Binding-site contacts:
Ligand atom C2 contacts residue DT5 of chain 1.B at 3.5 Å.
Ligand atom O3' contacts residue ARG95 of chain 1.A at 2.8 Å (salt-bridge).
Ligand atom C6 contacts residue DT9 of chain 1.B at 3.2 Å.
Ligand atom O6 contacts residue DC8 of chain 1.B at 2.8 Å (h-bond).
Ligand atom O2 contacts residue ARG96 of chain 1.A at 2.8 Å (salt-bridge).
Ligand atom N6 contacts residue DT6 of chain 1.B at 3.1 Å (h-bond).
Ligand atom C8 contacts residue ARG96 of chain 1.A at 3.5 Å.
Ligand atom C2 contacts residue LEU97 of chain 1.A at 3.6 Å (hydrophobic).
Ligand atom N1 contacts residue DT5 of chain 1.B at 2.8 Å (h-bond).
Ligand atom N1 contacts residue DT7 of chain 1.B at 2.8 Å (h-bond).
Ligand atom N7 contacts residue DT1 of chain 1.B at 2.8 Å (h-bond).
Ligand atom C8 contacts residue DT1 of chain 1.B at 3.3 Å.
Ligand atom P contacts residue ARG95 of chain 1.A at 3.2 Å.
Ligand atom N6 contacts residue DT7 of chain 1.B at 3.1 Å (h-bond).
Ligand atom C6 contacts residue DC8 of chain 1.B at 3.6 Å.
Ligand atom C2 contacts residue DT6 of chain 1.B at 3.2 Å.
Ligand atom O6 contacts residue DT7 of chain 1.B at 3.1 Å (h-bond).
Ligand atom N1 contacts residue DC8 of chain 1.B at 2.8 Å (h-bond).
Ligand atom O4' contacts residue LEU97 of chain 1.A at 3.0 Å (h-bond).
Ligand atom O3' contacts residue GLN100 of chain 1.A at 3.6 Å (h-bond).
Ligand atom C2 contacts residue DT7 of chain 1.B at 3.3 Å.
Ligand atom N2 contacts residue DT9 of chain 1.B at 3.5 Å (h-bond).
Ligand atom N7 contacts residue DT2 of chain 1.B at 2.8 Å (h-bond).
Ligand atom N6 contacts residue DT5 of chain 1.B at 3.0 Å (h-bond).
Ligand atom C2 contacts residue DT9 of chain 1.B at 3.1 Å.
Ligand atom C8 contacts residue DT2 of chain 1.B at 3.5 Å.
Ligand atom N3 contacts residue DT6 of chain 1.B at 3.6 Å (h-bond).
Ligand atom C5' contacts residue ARG95 of chain 1.A at 3.3 Å.
Ligand atom C2 contacts residue DC8 of chain 1.B at 3.5 Å.
Ligand atom N3 contacts residue LEU97 of chain 1.A at 3.6 Å.
Ligand atom N6 contacts residue DT2 of chain 1.B at 2.9 Å (h-bond).
Ligand atom N6 contacts residue DT9 of chain 1.B at 2.6 Å (h-bond).
Ligand atom OP1 contacts residue ARG95 of chain 1.A at 2.5 Å (salt-bridge).
Ligand atom N6 contacts residue DC8 of chain 1.B at 3.2 Å (h-bond).
Ligand atom C2 contacts residue DT1 of chain 1.B at 3.6 Å.
Ligand atom N3 contacts residue ARG96 of chain 1.A at 2.9 Å (salt-bridge).
Ligand atom N1 contacts residue DT6 of chain 1.B at 2.8 Å (h-bond).
Ligand atom N2 contacts residue DC8 of chain 1.B at 2.7 Å (h-bond).
Ligand atom N6 contacts residue DT1 of chain 1.B at 3.3 Å (h-bond).
Ligand atom N1 contacts residue DT9 of chain 1.B at 2.5 Å (h-bond).

A protein and the small-molecule ligand that binds it are described below.
Small molecule (SMILES): Nc1ccn([C@H]2C[C@H](O[P](=O)(O)OC[C@H]3O[C@@H](n4cnc5c(N)ncnc54)C[C@@H]3O[P](=O)(O)OC[C@H]3O[C@@H](n4cnc5c(N)ncnc54)C[C@@H]3O[P](=O)(O)OC[C@H]3O[C@@H](n4cnc5c(N)ncnc54)C[C@@H]3O)[C@@H](CO[P](=O)(O)O[C@H]3C[C@H](n4cnc5c(N)ncnc54)O[C@@H]3CO[P](=O)(O)O[C@H]3C[C@H](n4cnc5c(N)ncnc54)O[C@@H]3CO[P](=O)(O)O[C@H]3C[C@H](n4cnc5c(N)ncnc54)O[C@@H]3CO[P](=O)(O)O[C@H]3C[C@H](n4cnc5c(=O)nc(N)[nH]c54)O[C@@H]3CO[P](=O)(O)O[C@H]3C[C@H](n4cnc5c(N)ncnc54)O[C@@H]3CO)O2)c(=O)n1

Sequence of chain 1.A:
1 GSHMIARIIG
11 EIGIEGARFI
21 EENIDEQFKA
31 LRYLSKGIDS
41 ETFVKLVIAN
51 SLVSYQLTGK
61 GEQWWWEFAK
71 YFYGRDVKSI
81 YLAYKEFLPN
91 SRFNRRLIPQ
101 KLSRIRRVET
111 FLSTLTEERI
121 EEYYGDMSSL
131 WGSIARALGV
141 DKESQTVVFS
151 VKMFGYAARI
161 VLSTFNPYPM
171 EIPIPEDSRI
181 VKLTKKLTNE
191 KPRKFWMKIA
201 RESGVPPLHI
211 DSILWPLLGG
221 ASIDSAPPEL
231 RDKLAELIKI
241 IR